Binding-site contacts:
Ligand atom O12 contacts residue TRP526 of chain 1.A at 3.5 Å.
Ligand atom N11 contacts residue TRP526 of chain 1.A at 3.7 Å.
Ligand atom C6 contacts residue MET420 of chain 1.A at 4.4 Å (hydrophobic).
Ligand atom O13 contacts residue HIS525 of chain 1.A at 3.1 Å.
Ligand atom C10 contacts residue MET420 of chain 1.A at 3.9 Å (hydrophobic).
Ligand atom C5 contacts residue LEU409 of chain 1.A at 3.9 Å (hydrophobic).
Ligand atom C10 contacts residue HIS525 of chain 1.A at 3.6 Å.
Ligand atom C9 contacts residue VAL499 of chain 1.A at 3.6 Å (hydrophobic).
Ligand atom C9 contacts residue HIS525 of chain 1.A at 3.4 Å.
Ligand atom C1 contacts residue PHE268 of chain 1.A at 4.0 Å (hydrophobic).
Ligand atom O12 contacts residue MET420 of chain 1.A at 3.4 Å.
Ligand atom C2 contacts residue TYR384 of chain 1.A at 3.8 Å (hydrophobic).
Ligand atom C4 contacts residue MET420 of chain 1.A at 3.6 Å (hydrophobic).
Ligand atom C2 contacts residue TYR467 of chain 1.A at 4.1 Å (hydrophobic).
Ligand atom C2 contacts residue ASP336 of chain 1.A at 4.2 Å.
Ligand atom C8 contacts residue TRP526 of chain 1.A at 3.8 Å (hydrophobic).
Ligand atom C1 contacts residue TYR467 of chain 1.A at 3.8 Å (hydrophobic).
Ligand atom C1 contacts residue TYR384 of chain 1.A at 3.7 Å (hydrophobic).
Ligand atom C4 contacts residue TRP526 of chain 1.A at 3.9 Å (hydrophobic).
Ligand atom N11 contacts residue MET420 of chain 1.A at 3.8 Å.
Ligand atom C9 contacts residue MET420 of chain 1.A at 3.6 Å (hydrophobic).
Ligand atom N11 contacts residue LEU409 of chain 1.A at 4.3 Å.
Ligand atom C5 contacts residue TRP526 of chain 1.A at 4.0 Å (hydrophobic).
Ligand atom C5 contacts residue MET420 of chain 1.A at 3.8 Å (hydrophobic).
Ligand atom C6 contacts residue LEU409 of chain 1.A at 4.2 Å (hydrophobic).
Ligand atom C4 contacts residue HIS525 of chain 1.A at 4.1 Å.
Ligand atom C2 contacts residue HIS525 of chain 1.A at 4.2 Å.
Ligand atom O13 contacts residue ASP336 of chain 1.A at 4.2 Å.
Ligand atom C3 contacts residue MET420 of chain 1.A at 4.4 Å (hydrophobic).
Ligand atom C3 contacts residue HIS525 of chain 1.A at 3.7 Å.
Ligand atom C8 contacts residue MET420 of chain 1.A at 3.3 Å (hydrophobic).
Ligand atom C8 contacts residue VAL499 of chain 1.A at 4.4 Å (hydrophobic).
Ligand atom CL7 contacts residue PHE388 of chain 1.A at 3.9 Å.
Ligand atom CL7 contacts residue PHE268 of chain 1.A at 3.8 Å.
Ligand atom CL7 contacts residue LEU409 of chain 1.A at 3.5 Å.
Ligand atom C10 contacts residue TRP526 of chain 1.A at 4.2 Å (hydrophobic).
Ligand atom O13 contacts residue VAL499 of chain 1.A at 3.7 Å.
Ligand atom C2 contacts residue PHE268 of chain 1.A at 4.4 Å (hydrophobic).
Ligand atom C8 contacts residue HIS525 of chain 1.A at 4.0 Å.
Ligand atom C6 contacts residue PHE268 of chain 1.A at 4.5 Å (hydrophobic).

A small-molecule ligand and the protein it binds are described below.
Small molecule (SMILES): Oc1ccc(Cl)cc1-c1ccno1

Sequence of chain 1.A:
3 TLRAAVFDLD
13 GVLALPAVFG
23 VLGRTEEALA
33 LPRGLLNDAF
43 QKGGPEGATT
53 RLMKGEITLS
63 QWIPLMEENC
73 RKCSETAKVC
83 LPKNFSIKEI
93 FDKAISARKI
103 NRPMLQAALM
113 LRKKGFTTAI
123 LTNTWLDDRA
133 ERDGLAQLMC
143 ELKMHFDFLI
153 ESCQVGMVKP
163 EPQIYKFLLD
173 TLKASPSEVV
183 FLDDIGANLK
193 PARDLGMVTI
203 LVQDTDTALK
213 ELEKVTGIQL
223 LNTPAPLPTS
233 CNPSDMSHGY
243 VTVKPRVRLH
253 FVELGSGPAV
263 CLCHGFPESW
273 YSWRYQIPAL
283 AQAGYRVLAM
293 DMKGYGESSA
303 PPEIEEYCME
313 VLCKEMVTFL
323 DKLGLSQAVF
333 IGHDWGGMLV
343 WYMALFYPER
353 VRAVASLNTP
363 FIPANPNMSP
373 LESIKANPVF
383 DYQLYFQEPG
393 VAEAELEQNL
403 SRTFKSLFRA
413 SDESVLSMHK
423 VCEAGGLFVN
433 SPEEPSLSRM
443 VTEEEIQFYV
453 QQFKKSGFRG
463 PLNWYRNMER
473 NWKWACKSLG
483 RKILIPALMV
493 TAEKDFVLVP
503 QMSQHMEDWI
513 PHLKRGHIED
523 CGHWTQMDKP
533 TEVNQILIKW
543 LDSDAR